Binding-site contacts:
Ligand atom C4 contacts residue ASN207 of chain 1.C at 4.2 Å.
Ligand atom O5 contacts residue SER210 of chain 1.C at 4.5 Å.
Ligand atom O5 contacts residue ASN207 of chain 1.C at 2.4 Å (h-bond).
Ligand atom N2 contacts residue ASN207 of chain 1.C at 2.9 Å (h-bond).
Ligand atom O5 contacts residue HIS206 of chain 1.C at 4.5 Å.
Ligand atom O7 contacts residue ASN207 of chain 1.C at 3.6 Å.
Ligand atom C8 contacts residue ASN207 of chain 1.C at 4.5 Å.
Ligand atom C2 contacts residue ASN207 of chain 1.C at 2.5 Å.
Ligand atom C7 contacts residue SER209 of chain 1.C at 4.2 Å.
Ligand atom C1 contacts residue ASN207 of chain 1.C at 1.4 Å.
Ligand atom C8 contacts residue SER209 of chain 1.C at 4.2 Å.
Ligand atom C7 contacts residue ASN207 of chain 1.C at 3.4 Å.
Ligand atom C5 contacts residue ASN207 of chain 1.C at 3.7 Å.
Ligand atom C3 contacts residue ASN207 of chain 1.C at 3.8 Å.
Ligand atom O7 contacts residue SER209 of chain 1.C at 3.3 Å.

The small molecule below binds the protein below.
Small molecule (SMILES): CC(=O)N[C@@H]1[C@@H](O)[C@H](O)[C@@H](CO)O[C@H]1O

Sequence of chain 1.C:
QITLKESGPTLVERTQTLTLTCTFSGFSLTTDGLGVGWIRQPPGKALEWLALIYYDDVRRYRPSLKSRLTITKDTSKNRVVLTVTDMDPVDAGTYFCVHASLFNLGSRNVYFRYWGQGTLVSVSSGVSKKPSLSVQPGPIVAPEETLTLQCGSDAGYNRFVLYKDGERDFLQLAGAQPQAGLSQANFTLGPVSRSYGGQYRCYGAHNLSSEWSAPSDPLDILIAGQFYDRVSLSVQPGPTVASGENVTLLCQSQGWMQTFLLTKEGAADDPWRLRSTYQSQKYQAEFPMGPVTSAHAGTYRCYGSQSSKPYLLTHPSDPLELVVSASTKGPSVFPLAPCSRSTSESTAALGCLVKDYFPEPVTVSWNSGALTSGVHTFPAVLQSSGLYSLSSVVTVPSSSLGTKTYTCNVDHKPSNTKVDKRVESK